Sequence of chain 1.AA:
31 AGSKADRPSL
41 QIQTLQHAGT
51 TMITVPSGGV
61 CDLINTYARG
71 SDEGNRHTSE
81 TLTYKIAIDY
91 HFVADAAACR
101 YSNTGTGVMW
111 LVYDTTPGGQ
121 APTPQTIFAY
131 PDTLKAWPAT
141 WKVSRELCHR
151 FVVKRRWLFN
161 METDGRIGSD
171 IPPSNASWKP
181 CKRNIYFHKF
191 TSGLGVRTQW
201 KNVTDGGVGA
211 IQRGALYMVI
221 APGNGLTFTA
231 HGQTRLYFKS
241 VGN

The small molecule below binds the protein below.
Small molecule (SMILES): Cc1cn([C@H]2C[C@H](O[P](=O)(O)OC[C@H]3O[C@@H](n4ccc(N)nc4=O)C[C@@H]3O[P](=O)(O)OC[C@H]3O[C@@H](n4ccc(N)nc4=O)C[C@@H]3O[P](=O)(O)OC[C@H]3O[C@@H](n4ccc(N)nc4=O)C[C@@H]3O[P](=O)(O)OC[C@H]3O[C@@H](n4cnc5c(N)ncnc54)C[C@@H]3O)[C@@H](CO[P](=O)(O)O[C@H]3C[C@H](n4cnc5c(N)ncnc54)O[C@@H]3CO[P](=O)(O)O[C@H]3C[C@H](n4cnc5c(N)ncnc54)O[C@@H]3CO[P](=O)(O)O[C@H]3C[C@H](n4cnc5c(N)ncnc54)O[C@@H]3CO[P](=O)(O)O[C@H]3C[C@H](n4cnc5c(N)ncnc54)O[C@@H]3COP(=O)=O)O2)c(=O)[nH]c1=O

Binding-site contacts:
Ligand atom O5' contacts residue HIS149 of chain 1.J at 4.2 Å.
Ligand atom C5 contacts residue PHE190 of chain 1.AA at 3.3 Å (hydrophobic).
Ligand atom P contacts residue TYR237 of chain 1.AA at 3.8 Å.
Ligand atom P contacts residue HIS149 of chain 1.J at 3.8 Å.
Ligand atom OP1 contacts residue ILE42 of chain 1.AA at 4.1 Å.
Ligand atom N4 contacts residue TYR113 of chain 1.J at 3.8 Å.
Ligand atom C2' contacts residue LYS154 of chain 1.J at 3.6 Å.
Ligand atom O3' contacts residue VAL153 of chain 1.J at 4.2 Å.
Ligand atom N3 contacts residue PHE190 of chain 1.AA at 3.9 Å.
Ligand atom O3' contacts residue SER39 of chain 1.AA at 4.1 Å.
Ligand atom OP1 contacts residue ARG145 of chain 1.J at 2.3 Å (salt-bridge).
Ligand atom C5' contacts residue ILE42 of chain 1.AA at 3.8 Å (hydrophobic).
Ligand atom C2' contacts residue ARG155 of chain 1.J at 3.1 Å.
Ligand atom N3 contacts residue LYS34 of chain 1.J at 3.3 Å (salt-bridge).
Ligand atom C1' contacts residue ARG155 of chain 1.J at 3.6 Å.
Ligand atom N1 contacts residue PHE190 of chain 1.AA at 3.7 Å.
Ligand atom C2' contacts residue LEU40 of chain 1.AA at 4.0 Å (hydrophobic).
Ligand atom OP1 contacts residue VAL153 of chain 1.J at 3.3 Å.
Ligand atom C4 contacts residue PHE190 of chain 1.AA at 3.4 Å (hydrophobic).
Ligand atom C7 contacts residue LEU40 of chain 1.AA at 3.5 Å (hydrophobic).
Ligand atom OP2 contacts residue TYR237 of chain 1.AA at 2.7 Å (h-bond).
Ligand atom C2 contacts residue PHE190 of chain 1.AA at 4.2 Å (hydrophobic).
Ligand atom N9 contacts residue PHE190 of chain 1.AA at 3.7 Å.
Ligand atom C2' contacts residue TYR237 of chain 1.AA at 4.0 Å (hydrophobic).
Ligand atom O4 contacts residue LYS85 of chain 1.AA at 3.2 Å (salt-bridge).
Ligand atom C7 contacts residue TYR237 of chain 1.AA at 4.1 Å (hydrophobic).
Ligand atom P contacts residue ARG145 of chain 1.J at 3.7 Å.
Ligand atom OP2 contacts residue ARG156 of chain 1.J at 3.8 Å.
Ligand atom OP1 contacts residue ARG235 of chain 1.AA at 3.1 Å (salt-bridge).
Ligand atom C3' contacts residue ILE42 of chain 1.AA at 3.7 Å (hydrophobic).
Ligand atom P contacts residue ARG235 of chain 1.AA at 3.3 Å.
Ligand atom OP2 contacts residue HIS149 of chain 1.J at 3.3 Å.
Ligand atom C2 contacts residue LYS34 of chain 1.J at 3.3 Å.
Ligand atom C8 contacts residue PHE190 of chain 1.AA at 3.5 Å (hydrophobic).
Ligand atom OP1 contacts residue HIS149 of chain 1.J at 3.1 Å.
Ligand atom C6 contacts residue PHE190 of chain 1.AA at 3.3 Å (hydrophobic).
Ligand atom N7 contacts residue PHE190 of chain 1.AA at 3.5 Å.
Ligand atom OP2 contacts residue ARG235 of chain 1.AA at 2.5 Å (salt-bridge).
Ligand atom O3' contacts residue TYR237 of chain 1.AA at 3.6 Å.
Ligand atom N6 contacts residue PHE190 of chain 1.AA at 3.5 Å.

Sequence of chain 1.J:
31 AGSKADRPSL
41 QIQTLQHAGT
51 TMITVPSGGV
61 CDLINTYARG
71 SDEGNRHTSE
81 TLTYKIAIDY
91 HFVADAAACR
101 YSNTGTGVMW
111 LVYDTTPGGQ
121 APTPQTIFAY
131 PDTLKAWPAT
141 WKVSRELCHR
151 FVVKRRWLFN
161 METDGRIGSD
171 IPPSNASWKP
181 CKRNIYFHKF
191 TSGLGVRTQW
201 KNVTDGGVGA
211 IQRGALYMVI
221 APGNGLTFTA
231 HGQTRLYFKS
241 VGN